Binding-site contacts:
Ligand atom O3 contacts residue LYS44 of chain 1.A at 3.3 Å (salt-bridge).
Ligand atom C5 contacts residue LEU92 of chain 1.A at 3.7 Å (hydrophobic).
Ligand atom N3 contacts residue ALA95 of chain 1.A at 2.9 Å (h-bond).
Ligand atom O2 contacts residue LYS44 of chain 1.A at 3.4 Å (salt-bridge).
Ligand atom O1 contacts residue LEU90 of chain 1.A at 3.7 Å.
Ligand atom C2 contacts residue LYS44 of chain 1.A at 3.8 Å.
Ligand atom C13 contacts residue GLU142 of chain 1.A at 3.7 Å.
Ligand atom C16 contacts residue LEU21 of chain 1.A at 3.7 Å (hydrophobic).
Ligand atom C12 contacts residue GLY24 of chain 1.A at 3.6 Å.
Ligand atom C15 contacts residue THR99 of chain 1.A at 3.5 Å.
Ligand atom C20 contacts residue LEU145 of chain 1.A at 3.7 Å (hydrophobic).
Ligand atom N5 contacts residue LEU145 of chain 1.A at 3.5 Å.
Ligand atom N4 contacts residue GLU93 of chain 1.A at 3.8 Å.
Ligand atom C9 contacts residue LYS44 of chain 1.A at 3.8 Å.
Ligand atom C4 contacts residue LYS44 of chain 1.A at 3.9 Å.
Ligand atom C20 contacts residue GLU93 of chain 1.A at 3.2 Å.
Ligand atom C12 contacts residue GLY22 of chain 1.A at 3.8 Å.
Ligand atom C20 contacts residue ALA42 of chain 1.A at 3.4 Å (hydrophobic).
Ligand atom C2 contacts residue PHE157 of chain 1.A at 3.6 Å (hydrophobic).
Ligand atom N4 contacts residue ALA95 of chain 1.A at 2.9 Å (h-bond).
Ligand atom C21 contacts residue LEU145 of chain 1.A at 3.5 Å (hydrophobic).
Ligand atom C1 contacts residue LYS44 of chain 1.A at 3.7 Å.
Ligand atom C3 contacts residue ALA155 of chain 1.A at 3.4 Å (hydrophobic).
Ligand atom C6 contacts residue LEU76 of chain 1.A at 3.8 Å (hydrophobic).
Ligand atom C12 contacts residue LYS23 of chain 1.A at 3.5 Å.
Ligand atom C19 contacts residue ALA95 of chain 1.A at 3.7 Å (hydrophobic).
Ligand atom N5 contacts residue ALA42 of chain 1.A at 3.7 Å.
Ligand atom O4 contacts residue LYS44 of chain 1.A at 3.0 Å (salt-bridge).
Ligand atom O1 contacts residue LYS44 of chain 1.A at 3.0 Å (salt-bridge).
Ligand atom C18 contacts residue ALA95 of chain 1.A at 3.8 Å (hydrophobic).
Ligand atom N4 contacts residue TYR94 of chain 1.A at 3.6 Å.
Ligand atom O2 contacts residue ALA155 of chain 1.A at 3.5 Å (h-bond).
Ligand atom C20 contacts residue ALA95 of chain 1.A at 3.7 Å (hydrophobic).
Ligand atom C19 contacts residue LEU21 of chain 1.A at 3.9 Å (hydrophobic).
Ligand atom C17 contacts residue LEU145 of chain 1.A at 3.8 Å (hydrophobic).
Ligand atom C3 contacts residue PHE157 of chain 1.A at 3.5 Å (hydrophobic).
Ligand atom C10 contacts residue ASN143 of chain 1.A at 3.6 Å.
Ligand atom N6 contacts residue VAL29 of chain 1.A at 3.8 Å.
Ligand atom C6 contacts residue LEU92 of chain 1.A at 3.9 Å (hydrophobic).
Ligand atom C22 contacts residue LEU145 of chain 1.A at 3.8 Å (hydrophobic).

This protein binds this small molecule.
Small molecule (SMILES): COCCOc1ccc2cc1OCC(=O)N(C)CCCNCc1c[nH]c3ncnc(c13)N2

Sequence of chain 1.A:
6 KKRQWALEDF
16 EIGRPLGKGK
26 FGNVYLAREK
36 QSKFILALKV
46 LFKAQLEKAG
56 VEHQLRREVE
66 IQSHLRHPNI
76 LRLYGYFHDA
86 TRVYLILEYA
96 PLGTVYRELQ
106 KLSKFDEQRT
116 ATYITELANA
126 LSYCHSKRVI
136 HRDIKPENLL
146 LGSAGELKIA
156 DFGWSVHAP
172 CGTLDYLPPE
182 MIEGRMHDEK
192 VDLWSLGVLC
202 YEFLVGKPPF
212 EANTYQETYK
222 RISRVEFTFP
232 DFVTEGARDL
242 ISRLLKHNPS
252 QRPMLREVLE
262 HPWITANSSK